Sequence of chain 1.A:
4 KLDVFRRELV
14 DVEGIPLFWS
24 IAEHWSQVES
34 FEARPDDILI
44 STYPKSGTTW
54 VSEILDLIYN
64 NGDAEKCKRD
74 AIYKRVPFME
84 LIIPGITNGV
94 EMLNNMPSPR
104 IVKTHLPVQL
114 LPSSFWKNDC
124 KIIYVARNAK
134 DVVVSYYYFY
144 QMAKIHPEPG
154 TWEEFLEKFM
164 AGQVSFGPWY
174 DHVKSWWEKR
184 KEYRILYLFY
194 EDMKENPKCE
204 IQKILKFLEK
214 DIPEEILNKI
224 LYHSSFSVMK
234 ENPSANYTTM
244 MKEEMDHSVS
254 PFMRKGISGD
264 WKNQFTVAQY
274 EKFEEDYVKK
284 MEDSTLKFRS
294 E

Binding-site contacts:
Ligand atom N3 contacts residue GLY259 of chain 1.A at 3.5 Å.
Ligand atom O3P contacts residue ARG257 of chain 1.A at 3.3 Å (salt-bridge).
Ligand atom OS2 contacts residue THR51 of chain 1.A at 3.3 Å.
Ligand atom N6 contacts residue PHE229 of chain 1.A at 3.5 Å (h-bond).
Ligand atom OS1 contacts residue LYS48 of chain 1.A at 3.2 Å (salt-bridge).
Ligand atom O5' contacts residue LYS48 of chain 1.A at 3.2 Å.
Ligand atom O2P contacts residue GLY259 of chain 1.A at 2.8 Å (h-bond).
Ligand atom C2 contacts residue TYR193 of chain 1.A at 3.5 Å (hydrophobic).
Ligand atom O6P contacts residue PHE255 of chain 1.A at 3.5 Å.
Ligand atom O2' contacts residue PHE229 of chain 1.A at 3.5 Å.
Ligand atom O1P contacts residue ARG257 of chain 1.A at 2.9 Å (salt-bridge).
Ligand atom O2' contacts residue ARG257 of chain 1.A at 3.3 Å (salt-bridge).
Ligand atom O3P contacts residue ARG130 of chain 1.A at 2.9 Å (salt-bridge).
Ligand atom O6P contacts residue LYS48 of chain 1.A at 2.9 Å (salt-bridge).
Ligand atom OS3 contacts residue LYS48 of chain 1.A at 2.9 Å (salt-bridge).
Ligand atom O4P contacts residue THR51 of chain 1.A at 3.4 Å (h-bond).
Ligand atom O3' contacts residue ARG130 of chain 1.A at 3.2 Å (salt-bridge).
Ligand atom O3' contacts residue SER138 of chain 1.A at 3.5 Å (h-bond).
Ligand atom N6 contacts residue TRP53 of chain 1.A at 3.4 Å.
Ligand atom N3 contacts residue TYR193 of chain 1.A at 2.9 Å (h-bond).
Ligand atom OS2 contacts residue LYS106 of chain 1.A at 3.2 Å (salt-bridge).
Ligand atom O5P contacts residue THR51 of chain 1.A at 2.6 Å (h-bond).
Ligand atom N6 contacts residue MET232 of chain 1.A at 3.3 Å (h-bond).
Ligand atom O5P contacts residue LYS48 of chain 1.A at 3.3 Å (salt-bridge).
Ligand atom O2P contacts residue LYS258 of chain 1.A at 2.8 Å (salt-bridge).
Ligand atom O2P contacts residue ARG257 of chain 1.A at 3.5 Å.
Ligand atom O5P contacts residue SER49 of chain 1.A at 3.1 Å (h-bond).
Ligand atom O1P contacts residue SER138 of chain 1.A at 2.7 Å (h-bond).
Ligand atom OS3 contacts residue PRO47 of chain 1.A at 3.4 Å.
Ligand atom C6 contacts residue TRP53 of chain 1.A at 3.5 Å (hydrophobic).
Ligand atom N7 contacts residue MET256 of chain 1.A at 3.5 Å (h-bond).
Ligand atom OS3 contacts residue HIS108 of chain 1.A at 3.0 Å (h-bond).
Ligand atom O5P contacts residue GLY50 of chain 1.A at 3.1 Å (h-bond).
Ligand atom OS1 contacts residue PHE142 of chain 1.A at 3.5 Å.
Ligand atom N1 contacts residue TRP53 of chain 1.A at 3.4 Å.
Ligand atom O4P contacts residue THR52 of chain 1.A at 2.7 Å (h-bond).
Ligand atom C8 contacts residue MET256 of chain 1.A at 3.4 Å (hydrophobic).
Ligand atom C2 contacts residue TRP53 of chain 1.A at 3.4 Å (hydrophobic).
Ligand atom OS1 contacts residue PHE255 of chain 1.A at 3.5 Å.
Ligand atom N6 contacts residue SER227 of chain 1.A at 2.8 Å (h-bond).

A small-molecule ligand and the protein it binds are described below.
Small molecule (SMILES): Nc1ncnc2c1ncn2[C@@H]1O[C@H](CO[P](=O)(O)OS(=O)(=O)O)[C@@H](OP(=O)(O)O)[C@H]1O